Sequence of chain 2.A:
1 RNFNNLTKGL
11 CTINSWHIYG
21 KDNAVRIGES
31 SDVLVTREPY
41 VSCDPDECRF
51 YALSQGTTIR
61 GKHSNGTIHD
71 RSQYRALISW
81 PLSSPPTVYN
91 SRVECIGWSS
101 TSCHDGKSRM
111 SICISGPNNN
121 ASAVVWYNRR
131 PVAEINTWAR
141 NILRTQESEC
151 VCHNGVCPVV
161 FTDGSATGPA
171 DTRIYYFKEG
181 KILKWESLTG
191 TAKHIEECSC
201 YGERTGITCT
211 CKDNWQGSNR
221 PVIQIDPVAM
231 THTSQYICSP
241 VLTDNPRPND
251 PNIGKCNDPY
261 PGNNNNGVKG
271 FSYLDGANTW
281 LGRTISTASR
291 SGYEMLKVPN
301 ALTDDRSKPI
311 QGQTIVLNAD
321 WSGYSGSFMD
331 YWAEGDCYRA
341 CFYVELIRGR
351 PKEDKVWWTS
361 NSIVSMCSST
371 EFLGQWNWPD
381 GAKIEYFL

A protein and the small-molecule ligand that binds it are described below.
Small molecule (SMILES): CCC(CC)[C@H](NC(C)=O)[C@@H]1[C@H](O)[C@@H](C(=O)O)C[C@H]1NC(=N)N

Binding-site contacts:
Ligand atom C4 contacts residue TYR324 of chain 2.A at 3.7 Å (hydrophobic).
Ligand atom O8 contacts residue ARG37 of chain 2.A at 2.7 Å (salt-bridge).
Ligand atom C2 contacts residue ASP70 of chain 2.A at 3.4 Å.
Ligand atom N30 contacts residue GLU38 of chain 2.A at 3.6 Å.
Ligand atom C1 contacts residue ASP70 of chain 2.A at 3.4 Å.
Ligand atom O8 contacts residue ARG290 of chain 2.A at 2.7 Å (salt-bridge).
Ligand atom C39 contacts residue ALA166 of chain 2.A at 3.8 Å (hydrophobic).
Ligand atom O14 contacts residue ARG71 of chain 2.A at 2.8 Å (salt-bridge).
Ligand atom C15 contacts residue TRP98 of chain 2.A at 3.5 Å (hydrophobic).
Ligand atom N30 contacts residue ASP70 of chain 2.A at 3.3 Å (salt-bridge).
Ligand atom N27 contacts residue GLU147 of chain 2.A at 2.9 Å (salt-bridge).
Ligand atom N30 contacts residue ARG75 of chain 2.A at 3.6 Å.
Ligand atom N25 contacts residue GLU38 of chain 2.A at 3.9 Å.
Ligand atom C1 contacts residue TYR324 of chain 2.A at 3.3 Å (hydrophobic).
Ligand atom C5 contacts residue ASP70 of chain 2.A at 3.6 Å.
Ligand atom N27 contacts residue GLU38 of chain 2.A at 3.8 Å.
Ligand atom C36 contacts residue ARG144 of chain 2.A at 3.8 Å.
Ligand atom N30 contacts residue TRP98 of chain 2.A at 3.8 Å.
Ligand atom C6 contacts residue ARG290 of chain 2.A at 3.6 Å.
Ligand atom O9 contacts residue ASP70 of chain 2.A at 2.7 Å (salt-bridge).
Ligand atom C39 contacts residue ARG144 of chain 2.A at 3.7 Å.
Ligand atom C38 contacts residue GLU197 of chain 2.A at 3.6 Å.
Ligand atom C26 contacts residue TRP98 of chain 2.A at 3.7 Å (hydrophobic).
Ligand atom C1 contacts residue GLU38 of chain 2.A at 3.3 Å.
Ligand atom C3 contacts residue TYR324 of chain 2.A at 3.6 Å (hydrophobic).
Ligand atom O14 contacts residue ASP70 of chain 2.A at 3.7 Å.
Ligand atom C1 contacts residue ARG37 of chain 2.A at 3.7 Å.
Ligand atom C6 contacts residue TYR324 of chain 2.A at 3.0 Å (hydrophobic).
Ligand atom C26 contacts residue GLU38 of chain 2.A at 3.6 Å.
Ligand atom C4 contacts residue ASP70 of chain 2.A at 3.6 Å.
Ligand atom C5 contacts residue TYR324 of chain 2.A at 3.5 Å (hydrophobic).
Ligand atom O8 contacts residue TYR324 of chain 2.A at 3.5 Å (h-bond).
Ligand atom C38 contacts residue ARG144 of chain 2.A at 3.8 Å.
Ligand atom O7 contacts residue TYR324 of chain 2.A at 3.4 Å (h-bond).
Ligand atom N27 contacts residue TRP98 of chain 2.A at 2.8 Å (h-bond).
Ligand atom C6 contacts residue ARG37 of chain 2.A at 3.8 Å.
Ligand atom C38 contacts residue GLU196 of chain 2.A at 3.7 Å.
Ligand atom N27 contacts residue LEU53 of chain 2.A at 3.7 Å.
Ligand atom O7 contacts residue ARG290 of chain 2.A at 2.8 Å (salt-bridge).
Ligand atom C13 contacts residue ARG71 of chain 2.A at 3.8 Å.